Binding-site contacts:
Ligand atom O4 contacts residue PHE298 of chain 1.B at 3.6 Å.
Ligand atom O5 contacts residue MET199 of chain 1.B at 3.2 Å.
Ligand atom C21 contacts residue LEU245 of chain 1.B at 3.5 Å (hydrophobic).
Ligand atom O3 contacts residue GLN295 of chain 1.B at 3.1 Å (h-bond).
Ligand atom O1 contacts residue PRO282 of chain 1.B at 3.8 Å.
Ligand atom F2 contacts residue TRP258 of chain 1.B at 3.4 Å.
Ligand atom C16 contacts residue GLN295 of chain 1.B at 3.3 Å.
Ligand atom F1 contacts residue GLN295 of chain 1.B at 3.6 Å.
Ligand atom O6 contacts residue MET283 of chain 1.B at 3.6 Å.
Ligand atom F4 contacts residue SER294 of chain 1.B at 3.6 Å.
Ligand atom C19 contacts residue PHE298 of chain 1.B at 3.5 Å (hydrophobic).
Ligand atom N1 contacts residue MET283 of chain 1.B at 3.4 Å.
Ligand atom C3 contacts residue GLY297 of chain 1.B at 3.6 Å.
Ligand atom C22 contacts residue MET199 of chain 1.B at 3.7 Å (hydrophobic).
Ligand atom F3 contacts residue PHE266 of chain 1.B at 3.5 Å.
Ligand atom C17 contacts residue PHE298 of chain 1.B at 3.5 Å (hydrophobic).
Ligand atom F2 contacts residue ILE262 of chain 1.B at 3.6 Å.
Ligand atom C26 contacts residue MET199 of chain 1.B at 3.7 Å (hydrophobic).
Ligand atom C18 contacts residue GLN295 of chain 1.B at 3.4 Å.
Ligand atom C30 contacts residue SER294 of chain 1.B at 3.7 Å.
Ligand atom F4 contacts residue GLN295 of chain 1.B at 3.3 Å.
Ligand atom C16 contacts residue THR259 of chain 1.B at 3.5 Å.
Ligand atom F1 contacts residue PRO248 of chain 1.B at 3.7 Å.
Ligand atom C14 contacts residue ASN247 of chain 1.B at 3.8 Å.
Ligand atom F1 contacts residue PHE298 of chain 1.B at 3.7 Å.
Ligand atom O2 contacts residue ILE302 of chain 1.B at 3.4 Å.
Ligand atom F1 contacts residue TYR255 of chain 1.B at 3.6 Å.
Ligand atom F1 contacts residue ASN247 of chain 1.B at 3.4 Å.
Ligand atom F3 contacts residue MET283 of chain 1.B at 3.1 Å.
Ligand atom F2 contacts residue ASN247 of chain 1.B at 3.4 Å.
Ligand atom F4 contacts residue PHE298 of chain 1.B at 3.2 Å.
Ligand atom C29 contacts residue MET283 of chain 1.B at 3.6 Å (hydrophobic).
Ligand atom F2 contacts residue THR259 of chain 1.B at 3.5 Å.
Ligand atom O6 contacts residue PHE298 of chain 1.B at 3.6 Å.
Ligand atom C15 contacts residue PHE298 of chain 1.B at 3.4 Å (hydrophobic).
Ligand atom C12 contacts residue PHE298 of chain 1.B at 3.6 Å (hydrophobic).
Ligand atom C15 contacts residue ILE262 of chain 1.B at 3.7 Å (hydrophobic).
Ligand atom C6 contacts residue MET283 of chain 1.B at 3.1 Å (hydrophobic).
Ligand atom O4 contacts residue GLN295 of chain 1.B at 3.1 Å (h-bond).
Ligand atom O3 contacts residue ILE262 of chain 1.B at 3.6 Å.

Sequence of chain 1.B:
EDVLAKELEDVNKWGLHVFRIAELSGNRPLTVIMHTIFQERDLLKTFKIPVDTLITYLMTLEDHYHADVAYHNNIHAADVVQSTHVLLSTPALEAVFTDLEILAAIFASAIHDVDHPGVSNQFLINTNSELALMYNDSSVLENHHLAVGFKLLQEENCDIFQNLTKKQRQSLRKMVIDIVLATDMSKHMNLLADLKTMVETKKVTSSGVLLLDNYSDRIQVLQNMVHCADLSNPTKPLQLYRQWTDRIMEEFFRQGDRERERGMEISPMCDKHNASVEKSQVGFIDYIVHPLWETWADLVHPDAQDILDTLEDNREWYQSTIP

A protein and the small-molecule ligand that binds it are described below.
Small molecule (SMILES): CC1(C)CC(=O)N(CC(=O)N2CCC(N3N=C(c4ccc(OC(F)F)c(OC(F)F)c4)[C@H]4CC=CC[C@H]4C3=O)CC2)C(=O)C1